Sequence of chain 1.A:
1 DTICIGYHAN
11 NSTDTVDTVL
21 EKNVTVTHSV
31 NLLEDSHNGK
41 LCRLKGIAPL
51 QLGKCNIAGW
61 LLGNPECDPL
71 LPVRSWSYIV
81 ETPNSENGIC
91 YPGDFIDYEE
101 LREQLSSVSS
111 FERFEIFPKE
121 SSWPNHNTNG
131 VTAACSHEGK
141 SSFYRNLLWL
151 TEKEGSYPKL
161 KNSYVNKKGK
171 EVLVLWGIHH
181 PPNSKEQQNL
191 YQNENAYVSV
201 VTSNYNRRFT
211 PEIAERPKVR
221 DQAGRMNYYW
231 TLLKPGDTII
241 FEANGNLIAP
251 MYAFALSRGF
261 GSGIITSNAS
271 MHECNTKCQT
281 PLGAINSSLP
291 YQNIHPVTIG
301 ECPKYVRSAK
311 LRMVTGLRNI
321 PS

Binding-site contacts:
Ligand atom C3 contacts residue ASN11 of chain 1.A at 3.8 Å.
Ligand atom N2 contacts residue ASN11 of chain 1.A at 2.9 Å (h-bond).
Ligand atom C2 contacts residue ASN11 of chain 1.A at 2.5 Å.
Ligand atom C8 contacts residue ASN11 of chain 1.A at 4.3 Å.
Ligand atom C5 contacts residue ASN11 of chain 1.A at 3.7 Å.
Ligand atom O7 contacts residue ASN11 of chain 1.A at 2.8 Å (h-bond).
Ligand atom C1 contacts residue ASN11 of chain 1.A at 1.4 Å.
Ligand atom C6 contacts residue ASN11 of chain 1.A at 4.5 Å.
Ligand atom O5 contacts residue ASN11 of chain 1.A at 2.4 Å (h-bond).
Ligand atom C7 contacts residue ASN11 of chain 1.A at 3.0 Å.
Ligand atom C4 contacts residue ASN11 of chain 1.A at 4.2 Å.

A small-molecule ligand and the protein it binds are described below.
Small molecule (SMILES): CC(=O)N[C@@H]1[C@@H](O)[C@H](O)[C@@H](CO)O[C@H]1O